Sequence of chain 38.C:
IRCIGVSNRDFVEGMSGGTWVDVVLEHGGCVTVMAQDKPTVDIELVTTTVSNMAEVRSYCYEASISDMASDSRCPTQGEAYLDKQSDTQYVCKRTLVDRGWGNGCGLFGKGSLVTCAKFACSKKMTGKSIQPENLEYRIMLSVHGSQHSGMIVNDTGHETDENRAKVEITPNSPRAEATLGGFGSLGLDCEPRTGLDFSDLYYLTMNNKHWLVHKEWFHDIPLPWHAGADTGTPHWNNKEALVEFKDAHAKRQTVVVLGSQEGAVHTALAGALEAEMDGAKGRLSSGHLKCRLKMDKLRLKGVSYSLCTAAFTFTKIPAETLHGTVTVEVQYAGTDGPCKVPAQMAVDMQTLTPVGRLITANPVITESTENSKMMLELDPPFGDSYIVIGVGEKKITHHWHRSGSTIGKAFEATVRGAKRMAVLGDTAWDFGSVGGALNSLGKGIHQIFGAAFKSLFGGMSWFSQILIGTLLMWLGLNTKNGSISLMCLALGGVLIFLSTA

Sequence of chain 38.H:
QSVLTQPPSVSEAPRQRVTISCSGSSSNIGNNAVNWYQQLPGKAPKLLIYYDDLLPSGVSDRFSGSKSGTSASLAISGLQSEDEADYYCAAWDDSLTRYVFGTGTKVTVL

Binding-site contacts:
Ligand atom C2 contacts residue ASN154 of chain 38.C at 4.0 Å.
Ligand atom O3 contacts residue SER95 of chain 38.H at 3.2 Å (h-bond).
Ligand atom C7 contacts residue GLY150 of chain 38.C at 3.7 Å.
Ligand atom C3 contacts residue SER95 of chain 38.H at 3.2 Å.
Ligand atom C2 contacts residue SER95 of chain 38.H at 3.4 Å.
Ligand atom C1 contacts residue LEU96 of chain 38.H at 3.9 Å (hydrophobic).
Ligand atom C1 contacts residue SER95 of chain 38.H at 3.6 Å.
Ligand atom O3 contacts residue LEU96 of chain 38.H at 4.1 Å.
Ligand atom C3 contacts residue LEU96 of chain 38.H at 4.2 Å (hydrophobic).
Ligand atom C7 contacts residue ASN154 of chain 38.C at 3.4 Å.
Ligand atom C1 contacts residue MET151 of chain 38.C at 3.6 Å (hydrophobic).
Ligand atom C8 contacts residue SER95 of chain 38.H at 3.5 Å.
Ligand atom C2 contacts residue MET151 of chain 38.C at 4.1 Å (hydrophobic).
Ligand atom O7 contacts residue MET151 of chain 38.C at 3.3 Å.
Ligand atom N2 contacts residue LEU96 of chain 38.H at 3.6 Å.
Ligand atom C7 contacts residue MET151 of chain 38.C at 4.3 Å (hydrophobic).
Ligand atom N2 contacts residue ASN154 of chain 38.C at 3.9 Å.
Ligand atom O5 contacts residue LEU96 of chain 38.H at 4.5 Å.
Ligand atom C7 contacts residue SER95 of chain 38.H at 3.5 Å.
Ligand atom N2 contacts residue SER95 of chain 38.H at 2.6 Å (h-bond).
Ligand atom O7 contacts residue ASN154 of chain 38.C at 2.9 Å (h-bond).
Ligand atom O5 contacts residue ASN154 of chain 38.C at 4.0 Å.
Ligand atom O4 contacts residue LEU96 of chain 38.H at 3.2 Å.
Ligand atom C4 contacts residue LEU96 of chain 38.H at 4.3 Å (hydrophobic).
Ligand atom C2 contacts residue LEU96 of chain 38.H at 3.6 Å (hydrophobic).
Ligand atom O7 contacts residue GLY150 of chain 38.C at 2.8 Å (h-bond).
Ligand atom O7 contacts residue HIS148 of chain 38.C at 4.0 Å.
Ligand atom C8 contacts residue ASP94 of chain 38.H at 3.5 Å.
Ligand atom O5 contacts residue MET151 of chain 38.C at 3.8 Å.
Ligand atom C8 contacts residue ASN154 of chain 38.C at 4.2 Å.
Ligand atom C8 contacts residue GLY150 of chain 38.C at 3.8 Å.
Ligand atom C1 contacts residue ASN154 of chain 38.C at 3.1 Å.

The protein below binds the small molecule below.
Small molecule (SMILES): CC(=O)N[C@H]1[C@H](O[C@H]2[C@H](O)[C@@H](NC(C)=O)CO[C@@H]2CO)O[C@H](CO)[C@@H](O)[C@@H]1O